Sequence of chain 1.C:
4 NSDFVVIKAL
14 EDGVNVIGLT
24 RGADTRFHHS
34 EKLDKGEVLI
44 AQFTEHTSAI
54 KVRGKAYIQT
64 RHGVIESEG

Binding-site contacts:
Ligand atom CE3 contacts residue HIS31 of chain 1.D at 3.9 Å.
Ligand atom O contacts residue SER51 of chain 1.C at 3.0 Å (h-bond).
Ligand atom N contacts residue GLY25 of chain 1.C at 2.8 Å (h-bond).
Ligand atom N contacts residue THR28 of chain 1.C at 2.8 Å (h-bond).
Ligand atom CE2 contacts residue THR50 of chain 1.D at 4.0 Å.
Ligand atom CZ2 contacts residue THR50 of chain 1.D at 3.8 Å.
Ligand atom CD2 contacts residue THR50 of chain 1.D at 3.9 Å.
Ligand atom CB contacts residue THR28 of chain 1.C at 3.6 Å.
Ligand atom O contacts residue GLY25 of chain 1.C at 3.0 Å (h-bond).
Ligand atom CZ2 contacts residue ALA44 of chain 1.D at 4.0 Å (hydrophobic).
Ligand atom CZ3 contacts residue GLY21 of chain 1.D at 3.6 Å.
Ligand atom O contacts residue THR47 of chain 1.D at 3.5 Å (h-bond).
Ligand atom OXT contacts residue THR50 of chain 1.D at 2.7 Å (h-bond).
Ligand atom CB contacts residue THR23 of chain 1.C at 3.8 Å.
Ligand atom CA contacts residue GLY25 of chain 1.C at 3.5 Å.
Ligand atom N contacts residue THR23 of chain 1.C at 2.8 Å (h-bond).
Ligand atom OXT contacts residue THR47 of chain 1.D at 2.5 Å (h-bond).
Ligand atom C contacts residue GLY25 of chain 1.C at 3.4 Å.
Ligand atom CH2 contacts residue GLY21 of chain 1.D at 3.5 Å.
Ligand atom CD1 contacts residue GLN45 of chain 1.D at 3.5 Å.
Ligand atom CB contacts residue SER51 of chain 1.C at 3.5 Å.
Ligand atom CZ2 contacts residue ILE53 of chain 1.D at 3.7 Å (hydrophobic).
Ligand atom C contacts residue THR50 of chain 1.D at 3.8 Å.
Ligand atom CD1 contacts residue THR47 of chain 1.D at 3.7 Å.
Ligand atom CG contacts residue SER51 of chain 1.C at 3.9 Å.
Ligand atom OXT contacts residue GLY25 of chain 1.C at 4.0 Å.
Ligand atom O contacts residue ARG24 of chain 1.C at 3.6 Å.
Ligand atom CA contacts residue THR23 of chain 1.C at 3.8 Å.
Ligand atom OXT contacts residue HIS49 of chain 1.D at 3.8 Å.
Ligand atom CA contacts residue THR28 of chain 1.C at 3.2 Å.
Ligand atom N contacts residue ASP27 of chain 1.C at 3.1 Å (salt-bridge).
Ligand atom C contacts residue THR47 of chain 1.D at 3.4 Å.
Ligand atom CE2 contacts residue GLN45 of chain 1.D at 3.8 Å.
Ligand atom CD1 contacts residue SER51 of chain 1.C at 3.6 Å.
Ligand atom CH2 contacts residue ILE20 of chain 1.D at 4.0 Å (hydrophobic).
Ligand atom CA contacts residue SER51 of chain 1.C at 4.0 Å.
Ligand atom C contacts residue SER51 of chain 1.C at 3.7 Å.
Ligand atom NE1 contacts residue ALA44 of chain 1.D at 3.8 Å.
Ligand atom N contacts residue ARG24 of chain 1.C at 3.9 Å.
Ligand atom NE1 contacts residue GLN45 of chain 1.D at 2.8 Å (h-bond).

Sequence of chain 1.D:
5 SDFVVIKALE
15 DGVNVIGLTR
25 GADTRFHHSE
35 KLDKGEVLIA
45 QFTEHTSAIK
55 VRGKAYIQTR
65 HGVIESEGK

The small molecule below binds the protein below.
Small molecule (SMILES): N[C@@H](Cc1c[nH]c2ccccc12)C(=O)O